Sequence of chain 1.A:
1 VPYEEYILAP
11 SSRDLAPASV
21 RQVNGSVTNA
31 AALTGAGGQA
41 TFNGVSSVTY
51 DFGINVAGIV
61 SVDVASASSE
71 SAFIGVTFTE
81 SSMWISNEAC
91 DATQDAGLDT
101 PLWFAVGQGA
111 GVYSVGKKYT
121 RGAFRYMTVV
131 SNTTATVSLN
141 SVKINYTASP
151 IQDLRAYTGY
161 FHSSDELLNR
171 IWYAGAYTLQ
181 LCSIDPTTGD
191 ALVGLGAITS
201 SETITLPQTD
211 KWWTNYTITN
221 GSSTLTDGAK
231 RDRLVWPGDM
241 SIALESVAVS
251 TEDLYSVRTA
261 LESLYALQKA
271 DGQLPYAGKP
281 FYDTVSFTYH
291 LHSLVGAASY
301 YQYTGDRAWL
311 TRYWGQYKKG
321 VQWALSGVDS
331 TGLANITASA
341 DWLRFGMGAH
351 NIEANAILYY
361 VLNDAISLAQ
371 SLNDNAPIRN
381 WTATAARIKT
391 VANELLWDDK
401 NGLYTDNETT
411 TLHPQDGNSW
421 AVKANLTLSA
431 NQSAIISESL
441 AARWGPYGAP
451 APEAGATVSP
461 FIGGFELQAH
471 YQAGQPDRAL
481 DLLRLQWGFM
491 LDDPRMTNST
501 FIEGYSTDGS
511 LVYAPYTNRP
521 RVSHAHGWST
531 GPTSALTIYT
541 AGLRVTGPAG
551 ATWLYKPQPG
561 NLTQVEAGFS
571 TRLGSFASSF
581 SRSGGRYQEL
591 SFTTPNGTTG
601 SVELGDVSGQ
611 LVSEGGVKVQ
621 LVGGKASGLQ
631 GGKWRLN

Binding-site contacts:
Ligand atom O5 contacts residue TRP103 of chain 1.A at 3.9 Å.
Ligand atom C7 contacts residue PHE73 of chain 1.A at 3.8 Å (hydrophobic).
Ligand atom C5 contacts residue TRP103 of chain 1.A at 4.3 Å (hydrophobic).
Ligand atom O7 contacts residue PHE73 of chain 1.A at 3.0 Å.
Ligand atom C5 contacts residue PHE73 of chain 1.A at 3.7 Å (hydrophobic).
Ligand atom C8 contacts residue ASN132 of chain 1.A at 3.3 Å.
Ligand atom O6 contacts residue TRP103 of chain 1.A at 3.5 Å (h-bond).
Ligand atom N2 contacts residue ASN132 of chain 1.A at 3.0 Å (h-bond).
Ligand atom O4 contacts residue PHE73 of chain 1.A at 3.6 Å.
Ligand atom C4 contacts residue PHE73 of chain 1.A at 4.0 Å (hydrophobic).
Ligand atom C2 contacts residue ASN132 of chain 1.A at 2.5 Å.
Ligand atom C7 contacts residue THR133 of chain 1.A at 3.9 Å.
Ligand atom N2 contacts residue THR133 of chain 1.A at 3.8 Å.
Ligand atom C8 contacts residue PHE73 of chain 1.A at 4.2 Å (hydrophobic).
Ligand atom C6 contacts residue TRP103 of chain 1.A at 3.4 Å (hydrophobic).
Ligand atom O7 contacts residue ASN132 of chain 1.A at 2.9 Å (h-bond).
Ligand atom C1 contacts residue TRP103 of chain 1.A at 4.5 Å (hydrophobic).
Ligand atom C7 contacts residue ASN132 of chain 1.A at 3.1 Å.
Ligand atom C6 contacts residue PHE73 of chain 1.A at 4.2 Å (hydrophobic).
Ligand atom O5 contacts residue PHE73 of chain 1.A at 4.1 Å.
Ligand atom C8 contacts residue THR133 of chain 1.A at 3.6 Å.
Ligand atom C4 contacts residue ASN132 of chain 1.A at 4.2 Å.
Ligand atom C2 contacts residue PHE73 of chain 1.A at 4.3 Å (hydrophobic).
Ligand atom C1 contacts residue ASN132 of chain 1.A at 1.4 Å.
Ligand atom C3 contacts residue PHE73 of chain 1.A at 3.7 Å (hydrophobic).
Ligand atom C3 contacts residue ASN132 of chain 1.A at 3.8 Å.
Ligand atom C5 contacts residue ASN132 of chain 1.A at 3.7 Å.
Ligand atom O5 contacts residue ASN132 of chain 1.A at 2.4 Å (h-bond).
Ligand atom C1 contacts residue PHE73 of chain 1.A at 3.9 Å (hydrophobic).

This small molecule binds to this protein.
Small molecule (SMILES): CC(=O)N[C@H]1[C@H](O[C@H]2[C@H](O)[C@@H](NC(C)=O)CO[C@@H]2CO)O[C@H](CO)[C@@H](O[C@@H]2O[C@H](CO)[C@@H](O)[C@H](O)[C@@H]2O)[C@@H]1O